Sequence of chain 1.A:
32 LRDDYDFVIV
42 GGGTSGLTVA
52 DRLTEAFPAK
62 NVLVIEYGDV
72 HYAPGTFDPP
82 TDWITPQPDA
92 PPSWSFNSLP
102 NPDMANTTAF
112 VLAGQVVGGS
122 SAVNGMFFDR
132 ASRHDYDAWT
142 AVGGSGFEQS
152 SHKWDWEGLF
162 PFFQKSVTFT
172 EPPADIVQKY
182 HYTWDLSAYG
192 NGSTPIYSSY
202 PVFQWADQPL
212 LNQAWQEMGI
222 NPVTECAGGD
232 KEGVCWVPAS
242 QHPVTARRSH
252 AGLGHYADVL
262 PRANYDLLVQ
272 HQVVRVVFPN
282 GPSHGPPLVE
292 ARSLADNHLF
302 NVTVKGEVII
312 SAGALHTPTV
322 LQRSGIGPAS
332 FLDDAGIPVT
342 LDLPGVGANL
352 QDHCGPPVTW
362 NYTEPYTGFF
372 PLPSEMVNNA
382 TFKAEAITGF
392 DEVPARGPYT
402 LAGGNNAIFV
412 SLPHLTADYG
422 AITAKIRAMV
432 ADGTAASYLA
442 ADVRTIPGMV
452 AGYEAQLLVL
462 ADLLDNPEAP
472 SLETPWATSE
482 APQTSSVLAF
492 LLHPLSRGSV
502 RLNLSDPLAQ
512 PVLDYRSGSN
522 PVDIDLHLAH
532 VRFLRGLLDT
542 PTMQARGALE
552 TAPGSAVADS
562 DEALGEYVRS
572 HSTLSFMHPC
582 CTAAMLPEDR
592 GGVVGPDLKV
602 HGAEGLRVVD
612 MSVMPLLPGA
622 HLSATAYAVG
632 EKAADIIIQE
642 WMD

Binding-site contacts:
Ligand atom C8 contacts residue VAL278 of chain 1.A at 3.5 Å (hydrophobic).
Ligand atom O3 contacts residue GLU291 of chain 1.A at 4.1 Å.
Ligand atom C7 contacts residue PHE301 of chain 1.A at 4.5 Å (hydrophobic).
Ligand atom C7 contacts residue GLU291 of chain 1.A at 3.6 Å.
Ligand atom C8 contacts residue LEU300 of chain 1.A at 3.8 Å (hydrophobic).
Ligand atom O5 contacts residue VAL278 of chain 1.A at 4.3 Å.
Ligand atom C6 contacts residue LEU289 of chain 1.A at 3.8 Å (hydrophobic).
Ligand atom N2 contacts residue ASN302 of chain 1.A at 3.0 Å (h-bond).
Ligand atom C4 contacts residue ASN302 of chain 1.A at 4.2 Å.
Ligand atom C7 contacts residue VAL278 of chain 1.A at 3.8 Å (hydrophobic).
Ligand atom N2 contacts residue GLU291 of chain 1.A at 2.7 Å (salt-bridge).
Ligand atom C3 contacts residue GLU291 of chain 1.A at 3.7 Å.
Ligand atom C1 contacts residue LEU289 of chain 1.A at 4.1 Å (hydrophobic).
Ligand atom C5 contacts residue ASN302 of chain 1.A at 3.6 Å.
Ligand atom C3 contacts residue ASN302 of chain 1.A at 3.8 Å.
Ligand atom C1 contacts residue GLU291 of chain 1.A at 3.8 Å.
Ligand atom O5 contacts residue ASN302 of chain 1.A at 2.3 Å (h-bond).
Ligand atom C3 contacts residue ARG276 of chain 1.A at 4.2 Å.
Ligand atom C5 contacts residue LEU289 of chain 1.A at 4.1 Å (hydrophobic).
Ligand atom C8 contacts residue PRO280 of chain 1.A at 4.1 Å (hydrophobic).
Ligand atom C8 contacts residue GLU291 of chain 1.A at 3.6 Å.
Ligand atom C6 contacts residue VAL278 of chain 1.A at 3.9 Å (hydrophobic).
Ligand atom C7 contacts residue ASN302 of chain 1.A at 3.5 Å.
Ligand atom O7 contacts residue ASN302 of chain 1.A at 3.6 Å.
Ligand atom C1 contacts residue VAL278 of chain 1.A at 4.3 Å (hydrophobic).
Ligand atom C8 contacts residue PHE301 of chain 1.A at 3.8 Å (hydrophobic).
Ligand atom O6 contacts residue LEU289 of chain 1.A at 4.0 Å.
Ligand atom C1 contacts residue ASN302 of chain 1.A at 1.4 Å.
Ligand atom C5 contacts residue VAL278 of chain 1.A at 3.7 Å (hydrophobic).
Ligand atom O5 contacts residue LEU289 of chain 1.A at 3.2 Å.
Ligand atom O7 contacts residue ARG276 of chain 1.A at 4.1 Å.
Ligand atom C2 contacts residue ASN302 of chain 1.A at 2.5 Å.
Ligand atom C2 contacts residue GLU291 of chain 1.A at 3.5 Å.
Ligand atom O7 contacts residue VAL278 of chain 1.A at 3.8 Å.
Ligand atom C8 contacts residue PHE279 of chain 1.A at 3.5 Å (hydrophobic).

A small-molecule ligand and the protein it binds are described below.
Small molecule (SMILES): CC(=O)N[C@H]1[C@H](O[C@H]2[C@H](O)[C@@H](NC(C)=O)CO[C@@H]2CO)O[C@H](CO)[C@@H](O[C@@H]2O[C@H](CO)[C@@H](O)[C@H](O)[C@@H]2O)[C@@H]1O